Sequence of chain 3.A:
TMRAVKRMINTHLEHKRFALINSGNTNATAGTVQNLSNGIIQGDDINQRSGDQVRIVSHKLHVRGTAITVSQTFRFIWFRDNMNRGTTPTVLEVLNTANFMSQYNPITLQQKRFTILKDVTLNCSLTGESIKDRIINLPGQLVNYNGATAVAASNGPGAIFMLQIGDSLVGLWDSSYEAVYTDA

This protein binds this small molecule.
Small molecule (SMILES): O=c1ccn([C@@H]2O[C@H](CO[P](=O)(O)O[C@H]3[C@@H](O)[C@H](n4ccc(=O)[nH]c4=O)O[C@@H]3CO[P](=O)(O)O[C@H]3[C@@H](O)[C@H](n4ccc(=O)[nH]c4=O)O[C@@H]3CO[P](=O)(O)O[C@H]3[C@@H](O)[C@H](n4ccc(=O)[nH]c4=O)O[C@@H]3COP(=O)=O)[C@@H](O)[C@H]2O)c(=O)[nH]1

Binding-site contacts:
Ligand atom N1 contacts residue ARG19 of chain 3.A at 3.9 Å.
Ligand atom OP1 contacts residue LYS18 of chain 3.A at 3.7 Å.
Ligand atom N3 contacts residue A2 of chain 3.B at 3.7 Å.
Ligand atom C3' contacts residue ARG15 of chain 3.A at 3.8 Å.
Ligand atom O5' contacts residue ARG15 of chain 3.A at 3.6 Å.
Ligand atom C4 contacts residue ARG19 of chain 3.A at 3.9 Å.
Ligand atom OP2 contacts residue ALA16 of chain 3.A at 4.1 Å.
Ligand atom O5' contacts residue ARG19 of chain 3.A at 2.1 Å (salt-bridge).
Ligand atom N3 contacts residue A3 of chain 3.B at 2.8 Å (h-bond).
Ligand atom P contacts residue ARG19 of chain 3.A at 2.8 Å.
Ligand atom C5' contacts residue ARG19 of chain 3.A at 3.2 Å.
Ligand atom C4 contacts residue A1 of chain 3.B at 3.4 Å.
Ligand atom O2 contacts residue A3 of chain 3.B at 3.2 Å.
Ligand atom O2 contacts residue A1 of chain 3.B at 2.7 Å (h-bond).
Ligand atom C5' contacts residue ARG15 of chain 3.A at 2.5 Å.
Ligand atom C4' contacts residue ARG19 of chain 3.A at 3.7 Å.
Ligand atom C4 contacts residue A3 of chain 3.B at 3.6 Å.
Ligand atom OP2 contacts residue ARG19 of chain 3.A at 2.1 Å (salt-bridge).
Ligand atom O4 contacts residue A1 of chain 3.B at 3.0 Å (h-bond).
Ligand atom C5 contacts residue ARG19 of chain 3.A at 2.9 Å.
Ligand atom C2 contacts residue A3 of chain 3.B at 3.5 Å.
Ligand atom O3' contacts residue ARG19 of chain 3.A at 3.6 Å (salt-bridge).
Ligand atom P contacts residue ARG15 of chain 3.A at 3.1 Å.
Ligand atom OP1 contacts residue MET14 of chain 3.A at 3.8 Å.
Ligand atom C2 contacts residue A2 of chain 3.B at 3.9 Å.
Ligand atom C2' contacts residue ARG19 of chain 3.A at 3.6 Å.
Ligand atom C1' contacts residue ARG19 of chain 3.A at 4.3 Å.
Ligand atom O4' contacts residue ARG19 of chain 3.A at 3.9 Å.
Ligand atom O3' contacts residue ARG15 of chain 3.A at 3.1 Å (salt-bridge).
Ligand atom OP2 contacts residue ARG15 of chain 3.A at 2.5 Å.
Ligand atom C3' contacts residue ARG19 of chain 3.A at 3.4 Å.
Ligand atom C6 contacts residue ARG19 of chain 3.A at 2.7 Å.
Ligand atom OP1 contacts residue ARG19 of chain 3.A at 4.1 Å.
Ligand atom N1 contacts residue A3 of chain 3.B at 4.3 Å.
Ligand atom OP1 contacts residue ARG15 of chain 3.A at 2.5 Å.
Ligand atom O4 contacts residue A3 of chain 3.B at 2.8 Å (h-bond).
Ligand atom C2 contacts residue A1 of chain 3.B at 3.1 Å.
Ligand atom O2 contacts residue A2 of chain 3.B at 3.7 Å.
Ligand atom C4' contacts residue ARG15 of chain 3.A at 3.3 Å.
Ligand atom N3 contacts residue A1 of chain 3.B at 2.7 Å (h-bond).